This protein binds this small molecule.
Small molecule (SMILES): CCO[C@H](C)Cn1c(=S)[nH]c(=O)c2nc[nH]c21

Sequence of chain 1.B:
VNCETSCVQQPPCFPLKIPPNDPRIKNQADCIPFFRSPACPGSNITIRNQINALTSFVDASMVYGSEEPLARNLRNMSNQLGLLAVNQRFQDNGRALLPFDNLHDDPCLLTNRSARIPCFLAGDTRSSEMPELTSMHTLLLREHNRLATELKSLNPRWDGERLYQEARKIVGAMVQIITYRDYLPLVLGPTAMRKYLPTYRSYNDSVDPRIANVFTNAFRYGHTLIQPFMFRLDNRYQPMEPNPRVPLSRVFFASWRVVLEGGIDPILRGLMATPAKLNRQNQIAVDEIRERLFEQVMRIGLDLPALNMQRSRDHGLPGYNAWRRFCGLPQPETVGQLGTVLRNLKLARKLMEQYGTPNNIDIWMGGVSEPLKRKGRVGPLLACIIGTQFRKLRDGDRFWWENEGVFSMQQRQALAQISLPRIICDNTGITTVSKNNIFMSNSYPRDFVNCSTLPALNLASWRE

Binding-site contacts:
Ligand atom C1 contacts residue PHE35 of chain 1.B at 3.9 Å (hydrophobic).
Ligand atom C8 contacts residue ARG127 of chain 1.B at 4.2 Å.
Ligand atom S contacts residue PHE295 of chain 1.B at 3.8 Å.
Ligand atom C5 contacts residue GLU102 of chain 1.A at 3.8 Å.
Ligand atom C1 contacts residue ALA104 of chain 1.A at 4.2 Å (hydrophobic).
Ligand atom O1 contacts residue GLU102 of chain 1.A at 3.0 Å (salt-bridge).
Ligand atom C3 contacts residue GLU102 of chain 1.A at 3.7 Å.
Ligand atom N3 contacts residue PHE99 of chain 1.A at 4.3 Å.
Ligand atom O2 contacts residue PHE254 of chain 1.B at 4.5 Å.
Ligand atom N3 contacts residue ARG127 of chain 1.B at 4.0 Å.
Ligand atom C7 contacts residue ARG127 of chain 1.B at 4.4 Å.
Ligand atom C2 contacts residue GLU102 of chain 1.A at 2.8 Å.
Ligand atom C9 contacts residue PHE295 of chain 1.B at 3.8 Å (hydrophobic).
Ligand atom O2 contacts residue GLU130 of chain 1.B at 3.8 Å.
Ligand atom C5 contacts residue HEM1 of chain 1.BA at 4.4 Å.
Ligand atom N2 contacts residue HEM1 of chain 1.BA at 3.0 Å.
Ligand atom C8 contacts residue PHE295 of chain 1.B at 4.4 Å (hydrophobic).
Ligand atom S contacts residue HEM1 of chain 1.BA at 1.8 Å.
Ligand atom C9 contacts residue HEM1 of chain 1.BA at 2.9 Å.
Ligand atom N1 contacts residue HEM1 of chain 1.BA at 4.2 Å.
Ligand atom O2 contacts residue ARG127 of chain 1.B at 3.5 Å.
Ligand atom N2 contacts residue PHE295 of chain 1.B at 3.7 Å.
Ligand atom C10 contacts residue PHE99 of chain 1.A at 4.3 Å (hydrophobic).
Ligand atom C1 contacts residue GLU102 of chain 1.A at 2.9 Å.
Ligand atom C2 contacts residue PHE35 of chain 1.B at 3.6 Å (hydrophobic).
Ligand atom C1 contacts residue PRO103 of chain 1.A at 3.4 Å (hydrophobic).
Ligand atom C8 contacts residue HEM1 of chain 1.BA at 4.3 Å.

Sequence of chain 1.A:
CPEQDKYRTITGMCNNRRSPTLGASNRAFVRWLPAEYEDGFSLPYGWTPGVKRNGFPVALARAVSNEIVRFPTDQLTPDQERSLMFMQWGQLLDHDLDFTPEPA